This protein binds this small molecule.
Small molecule (SMILES): CC(=O)N[C@@H]1[C@@H](O)[C@H](O)[C@@H](CO)O[C@H]1O

Binding-site contacts:
Ligand atom C7 contacts residue ASN83 of chain 1.C at 3.3 Å.
Ligand atom O6 contacts residue ILE46 of chain 1.C at 3.5 Å.
Ligand atom C1 contacts residue ASN83 of chain 1.C at 1.4 Å.
Ligand atom O5 contacts residue TRP81 of chain 1.C at 4.2 Å.
Ligand atom C4 contacts residue ASN83 of chain 1.C at 4.2 Å.
Ligand atom O6 contacts residue ARG47 of chain 1.C at 3.5 Å.
Ligand atom C7 contacts residue SER85 of chain 1.C at 3.6 Å.
Ligand atom C6 contacts residue ARG47 of chain 1.C at 4.0 Å.
Ligand atom C5 contacts residue TRP81 of chain 1.C at 3.9 Å (hydrophobic).
Ligand atom C8 contacts residue ASN83 of chain 1.C at 4.3 Å.
Ligand atom C2 contacts residue ASN83 of chain 1.C at 2.4 Å.
Ligand atom C3 contacts residue SER85 of chain 1.C at 4.0 Å.
Ligand atom C3 contacts residue ASN83 of chain 1.C at 3.8 Å.
Ligand atom C8 contacts residue SER85 of chain 1.C at 3.5 Å.
Ligand atom N2 contacts residue ASN83 of chain 1.C at 2.8 Å (h-bond).
Ligand atom C1 contacts residue SER85 of chain 1.C at 3.9 Å.
Ligand atom O4 contacts residue ARG47 of chain 1.C at 4.5 Å.
Ligand atom C2 contacts residue SER85 of chain 1.C at 3.8 Å.
Ligand atom N2 contacts residue SER85 of chain 1.C at 2.8 Å (h-bond).
Ligand atom O6 contacts residue LEU45 of chain 1.C at 3.6 Å.
Ligand atom O5 contacts residue ASN83 of chain 1.C at 2.3 Å (h-bond).
Ligand atom O5 contacts residue LEU45 of chain 1.C at 4.1 Å.
Ligand atom C6 contacts residue TRP81 of chain 1.C at 3.7 Å (hydrophobic).
Ligand atom C5 contacts residue ASN83 of chain 1.C at 3.6 Å.
Ligand atom C1 contacts residue TRP81 of chain 1.C at 4.3 Å (hydrophobic).
Ligand atom C6 contacts residue ILE46 of chain 1.C at 3.3 Å (hydrophobic).
Ligand atom O7 contacts residue ASN83 of chain 1.C at 3.4 Å (h-bond).
Ligand atom C6 contacts residue LEU45 of chain 1.C at 3.9 Å (hydrophobic).

Sequence of chain 1.C:
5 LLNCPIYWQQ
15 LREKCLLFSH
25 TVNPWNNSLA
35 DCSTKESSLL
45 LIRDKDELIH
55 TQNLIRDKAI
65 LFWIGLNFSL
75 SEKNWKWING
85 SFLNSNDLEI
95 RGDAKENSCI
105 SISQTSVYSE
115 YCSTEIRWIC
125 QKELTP